Binding-site contacts:
Ligand atom C3 contacts residue MET143 of chain 1.A at 4.4 Å (hydrophobic).
Ligand atom C3 contacts residue PHE210 of chain 1.A at 3.8 Å (hydrophobic).
Ligand atom C1 contacts residue GLY168 of chain 1.A at 3.5 Å.
Ligand atom O4 contacts residue GLY168 of chain 1.A at 3.8 Å.
Ligand atom O2 contacts residue THR170 of chain 1.A at 3.1 Å (h-bond).
Ligand atom C1 contacts residue THR170 of chain 1.A at 3.1 Å.
Ligand atom O1 contacts residue MG1 of chain 1.C at 3.9 Å.
Ligand atom O4 contacts residue ARG69 of chain 1.A at 3.8 Å.
Ligand atom O3 contacts residue GLY168 of chain 1.A at 4.0 Å.
Ligand atom O1 contacts residue GLY168 of chain 1.A at 3.4 Å.
Ligand atom O4 contacts residue MET143 of chain 1.A at 3.6 Å.
Ligand atom O3 contacts residue GLN43 of chain 1.A at 4.2 Å.
Ligand atom O2 contacts residue GLY168 of chain 1.A at 3.7 Å.
Ligand atom C2 contacts residue ARG69 of chain 1.A at 3.6 Å.
Ligand atom C1 contacts residue ASP171 of chain 1.A at 3.8 Å.
Ligand atom O2 contacts residue GLU145 of chain 1.A at 3.1 Å (salt-bridge).
Ligand atom C2 contacts residue MET143 of chain 1.A at 4.0 Å (hydrophobic).
Ligand atom C2 contacts residue MG1 of chain 1.C at 2.7 Å.
Ligand atom O2 contacts residue PRO169 of chain 1.A at 4.3 Å.
Ligand atom C1 contacts residue MG1 of chain 1.C at 2.7 Å.
Ligand atom O1 contacts residue PRO169 of chain 1.A at 3.4 Å (h-bond).
Ligand atom O4 contacts residue PHE210 of chain 1.A at 3.4 Å.
Ligand atom C2 contacts residue THR170 of chain 1.A at 4.2 Å.
Ligand atom C2 contacts residue GLU145 of chain 1.A at 3.8 Å.
Ligand atom O4 contacts residue PRO169 of chain 1.A at 4.2 Å.
Ligand atom O2 contacts residue ASP171 of chain 1.A at 3.0 Å (salt-bridge).
Ligand atom O2 contacts residue MG1 of chain 1.C at 2.1 Å.
Ligand atom O3 contacts residue GLU145 of chain 1.A at 3.1 Å (salt-bridge).
Ligand atom O3 contacts residue ASP171 of chain 1.A at 4.1 Å.
Ligand atom C1 contacts residue GLU145 of chain 1.A at 3.8 Å.
Ligand atom O3 contacts residue MET143 of chain 1.A at 3.4 Å.
Ligand atom C2 contacts residue GLY168 of chain 1.A at 3.8 Å.
Ligand atom C3 contacts residue ARG69 of chain 1.A at 3.6 Å.
Ligand atom C1 contacts residue PRO169 of chain 1.A at 4.0 Å (hydrophobic).
Ligand atom O1 contacts residue THR170 of chain 1.A at 2.7 Å (h-bond).
Ligand atom O3 contacts residue MG1 of chain 1.C at 2.0 Å.
Ligand atom O1 contacts residue ASP171 of chain 1.A at 3.9 Å.
Ligand atom O4 contacts residue PHE166 of chain 1.A at 3.9 Å.
Ligand atom O3 contacts residue ARG69 of chain 1.A at 2.7 Å (salt-bridge).
Ligand atom C3 contacts residue MG1 of chain 1.C at 4.1 Å.

Sequence of chain 1.A:
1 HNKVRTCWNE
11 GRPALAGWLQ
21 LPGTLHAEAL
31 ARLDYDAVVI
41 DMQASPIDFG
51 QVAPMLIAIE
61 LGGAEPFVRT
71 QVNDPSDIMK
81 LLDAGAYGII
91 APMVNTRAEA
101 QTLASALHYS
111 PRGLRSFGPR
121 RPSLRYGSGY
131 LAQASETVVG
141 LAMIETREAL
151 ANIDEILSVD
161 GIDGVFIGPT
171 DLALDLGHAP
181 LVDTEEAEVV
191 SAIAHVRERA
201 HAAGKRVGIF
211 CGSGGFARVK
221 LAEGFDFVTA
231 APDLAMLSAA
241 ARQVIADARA

The small molecule below binds the protein below.
Small molecule (SMILES): O=C(O)C(=O)CO